Binding-site contacts:
Ligand atom C25 contacts residue GLY27 of chain 1.A at 3.8 Å.
Ligand atom O9 contacts residue ASP29 of chain 1.B at 2.8 Å (salt-bridge).
Ligand atom C13 contacts residue PRO81 of chain 1.A at 3.6 Å (hydrophobic).
Ligand atom C16 contacts residue GLY27 of chain 1.A at 3.5 Å.
Ligand atom C17 contacts residue ASP25 of chain 1.B at 3.7 Å.
Ligand atom C27 contacts residue ASP29 of chain 1.B at 3.6 Å.
Ligand atom C7 contacts residue ASP25 of chain 1.A at 3.3 Å.
Ligand atom C14 contacts residue PRO81 of chain 1.A at 3.7 Å (hydrophobic).
Ligand atom C19 contacts residue GLY48 of chain 1.A at 3.3 Å.
Ligand atom C7 contacts residue ASP25 of chain 1.B at 3.3 Å.
Ligand atom O4 contacts residue ALA28 of chain 1.B at 3.4 Å.
Ligand atom C22 contacts residue ASP30 of chain 1.A at 3.3 Å.
Ligand atom N1 contacts residue GLY27 of chain 1.B at 3.0 Å (h-bond).
Ligand atom O7 contacts residue ILE50 of chain 1.B at 3.7 Å.
Ligand atom C23 contacts residue ALA28 of chain 1.A at 3.4 Å (hydrophobic).
Ligand atom C14 contacts residue VAL82 of chain 1.A at 3.8 Å (hydrophobic).
Ligand atom O contacts residue ASP30 of chain 1.B at 3.1 Å (salt-bridge).
Ligand atom C1 contacts residue GLY48 of chain 1.B at 3.3 Å.
Ligand atom C13 contacts residue ILE50 of chain 1.B at 3.6 Å (hydrophobic).
Ligand atom C2 contacts residue ASP29 of chain 1.B at 3.7 Å.
Ligand atom O6 contacts residue ASP25 of chain 1.B at 2.5 Å (salt-bridge).
Ligand atom C22 contacts residue VAL32 of chain 1.A at 3.8 Å (hydrophobic).
Ligand atom C13 contacts residue GLY49 of chain 1.B at 3.6 Å.
Ligand atom C15 contacts residue ASP25 of chain 1.A at 3.1 Å.
Ligand atom C22 contacts residue ALA28 of chain 1.A at 3.5 Å (hydrophobic).
Ligand atom C8 contacts residue GLY27 of chain 1.B at 3.7 Å.
Ligand atom O contacts residue ASP29 of chain 1.B at 3.2 Å (salt-bridge).
Ligand atom O contacts residue ALA28 of chain 1.B at 3.8 Å.
Ligand atom C contacts residue GLY48 of chain 1.B at 3.4 Å.
Ligand atom C8 contacts residue ASP25 of chain 1.A at 3.2 Å.
Ligand atom C26 contacts residue ASP30 of chain 1.A at 3.3 Å.
Ligand atom C10 contacts residue GLY27 of chain 1.B at 3.3 Å.
Ligand atom O8 contacts residue ILE50 of chain 1.B at 3.2 Å.
Ligand atom O6 contacts residue ASP25 of chain 1.A at 2.5 Å (salt-bridge).
Ligand atom O6 contacts residue GLY27 of chain 1.B at 3.3 Å.
Ligand atom O7 contacts residue ILE84 of chain 1.A at 3.5 Å.
Ligand atom C12 contacts residue VAL82 of chain 1.A at 3.7 Å (hydrophobic).
Ligand atom O8 contacts residue GLY49 of chain 1.A at 3.3 Å.
Ligand atom O1 contacts residue ASP30 of chain 1.A at 3.1 Å (salt-bridge).
Ligand atom C2 contacts residue GLY27 of chain 1.B at 3.5 Å.

Sequence of chain 1.B:
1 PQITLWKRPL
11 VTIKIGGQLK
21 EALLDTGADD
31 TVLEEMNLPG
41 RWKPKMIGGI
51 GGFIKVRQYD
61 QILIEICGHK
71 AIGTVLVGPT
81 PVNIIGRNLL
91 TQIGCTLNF

A protein and the small-molecule ligand that binds it are described below.
Small molecule (SMILES): COc1ccc(S(=O)(=O)N(CC(C)C)C[C@@H](O)[C@H](Cc2ccccc2)NC(=O)O[C@H]2CO[C@H]3OCC[C@H]32)cc1

Sequence of chain 1.A:
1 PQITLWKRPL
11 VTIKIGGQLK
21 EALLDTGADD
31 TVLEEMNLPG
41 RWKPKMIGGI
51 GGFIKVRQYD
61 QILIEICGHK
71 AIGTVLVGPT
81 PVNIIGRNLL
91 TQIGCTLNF